Binding-site contacts:
Ligand atom O02 contacts residue ILE89 of chain 1.A at 3.9 Å.
Ligand atom CAM contacts residue SER95 of chain 1.A at 2.9 Å.
Ligand atom CBD contacts residue LEU26 of chain 1.A at 3.7 Å (hydrophobic).
Ligand atom O02 contacts residue MET91 of chain 1.A at 3.5 Å (h-bond).
Ligand atom CAH contacts residue MET94 of chain 1.A at 3.3 Å (hydrophobic).
Ligand atom CAA contacts residue LEU26 of chain 1.A at 3.8 Å (hydrophobic).
Ligand atom NAD contacts residue VAL76 of chain 1.A at 3.3 Å.
Ligand atom NAT contacts residue ALA46 of chain 1.A at 3.8 Å.
Ligand atom CAG contacts residue VAL76 of chain 1.A at 3.9 Å (hydrophobic).
Ligand atom C01 contacts residue ILE89 of chain 1.A at 3.4 Å (hydrophobic).
Ligand atom CAQ contacts residue SER95 of chain 1.A at 3.7 Å.
Ligand atom CAM contacts residue TYR93 of chain 1.A at 3.7 Å (hydrophobic).
Ligand atom CAN contacts residue SER95 of chain 1.A at 3.6 Å.
Ligand atom C01 contacts residue MET91 of chain 1.A at 3.2 Å (hydrophobic).
Ligand atom CBA contacts residue LEU146 of chain 1.A at 3.4 Å (hydrophobic).
Ligand atom NAD contacts residue LEU146 of chain 1.A at 3.7 Å.
Ligand atom OAW contacts residue LEU26 of chain 1.A at 3.9 Å.
Ligand atom CAN contacts residue MET94 of chain 1.A at 3.7 Å (hydrophobic).
Ligand atom CAX contacts residue LYS48 of chain 1.A at 3.7 Å.
Ligand atom CBG contacts residue LEU146 of chain 1.A at 3.7 Å (hydrophobic).
Ligand atom CL2 contacts residue LEU146 of chain 1.A at 3.5 Å.
Ligand atom NAD contacts residue MET91 of chain 1.A at 3.5 Å.
Ligand atom CBE contacts residue LEU146 of chain 1.A at 3.6 Å (hydrophobic).
Ligand atom NAT contacts residue TYR93 of chain 1.A at 3.7 Å.
Ligand atom C01 contacts residue LYS48 of chain 1.A at 3.3 Å.
Ligand atom CAH contacts residue ALA46 of chain 1.A at 3.4 Å (hydrophobic).
Ligand atom CAZ contacts residue LEU146 of chain 1.A at 3.9 Å (hydrophobic).
Ligand atom CL1 contacts residue GLU63 of chain 1.A at 2.6 Å.
Ligand atom CAN contacts residue TYR93 of chain 1.A at 3.1 Å (hydrophobic).
Ligand atom CL1 contacts residue ASP157 of chain 1.A at 3.8 Å.
Ligand atom O02 contacts residue LYS48 of chain 1.A at 3.0 Å.
Ligand atom NAT contacts residue MET94 of chain 1.A at 2.8 Å (h-bond).
Ligand atom CAK contacts residue TYR93 of chain 1.A at 3.8 Å (hydrophobic).
Ligand atom CBA contacts residue ALA46 of chain 1.A at 3.8 Å (hydrophobic).
Ligand atom CAH contacts residue GLU92 of chain 1.A at 3.2 Å.
Ligand atom CAK contacts residue MET94 of chain 1.A at 3.0 Å (hydrophobic).
Ligand atom CAG contacts residue LEU146 of chain 1.A at 3.3 Å (hydrophobic).
Ligand atom CBD contacts residue GLY97 of chain 1.A at 3.9 Å.
Ligand atom CAI contacts residue ASP157 of chain 1.A at 3.7 Å.
Ligand atom CBF contacts residue MET94 of chain 1.A at 3.6 Å (hydrophobic).

The small molecule below binds the protein below.
Small molecule (SMILES): COc1cc(Nc2c(C#N)cnc3cc(OCCCN4CCN(C)CC4)c(OC)cc23)c(Cl)cc1Cl

Sequence of chain 1.A:
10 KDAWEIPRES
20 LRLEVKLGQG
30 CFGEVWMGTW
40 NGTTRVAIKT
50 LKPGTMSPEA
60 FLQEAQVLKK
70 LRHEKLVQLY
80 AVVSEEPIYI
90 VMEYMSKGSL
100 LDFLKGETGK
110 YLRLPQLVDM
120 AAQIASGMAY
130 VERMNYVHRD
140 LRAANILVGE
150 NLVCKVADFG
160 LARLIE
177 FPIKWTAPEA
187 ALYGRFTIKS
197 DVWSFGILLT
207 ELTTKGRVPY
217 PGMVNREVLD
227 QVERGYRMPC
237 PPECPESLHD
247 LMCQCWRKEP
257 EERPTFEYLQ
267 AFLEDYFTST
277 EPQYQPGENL